Sequence of chain 1.G:
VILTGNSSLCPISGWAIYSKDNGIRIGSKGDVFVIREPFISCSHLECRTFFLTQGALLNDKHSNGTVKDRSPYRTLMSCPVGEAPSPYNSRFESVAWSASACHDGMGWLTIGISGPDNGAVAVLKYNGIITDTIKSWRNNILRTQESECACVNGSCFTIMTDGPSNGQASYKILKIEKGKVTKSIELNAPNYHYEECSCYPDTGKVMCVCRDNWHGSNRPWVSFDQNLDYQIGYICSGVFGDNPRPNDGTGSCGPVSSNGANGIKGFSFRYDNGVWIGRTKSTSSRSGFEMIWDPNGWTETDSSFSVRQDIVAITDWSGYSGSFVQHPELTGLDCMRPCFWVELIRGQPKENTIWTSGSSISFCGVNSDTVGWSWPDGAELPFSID

The protein below binds the small molecule below.
Small molecule (SMILES): CC(=O)N[C@H]1[C@H](O[C@H]2[C@H](O)[C@@H](NC(C)=O)CO[C@@H]2CO[C@@H]2O[C@@H](C)[C@@H](O)[C@@H](O)[C@@H]2O)O[C@H](CO)[C@@H](O)[C@@H]1O

Binding-site contacts:
Ligand atom C4 contacts residue GLU194 of chain 1.G at 3.4 Å.
Ligand atom N2 contacts residue GLN243 of chain 1.G at 4.2 Å.
Ligand atom C6 contacts residue ASN170 of chain 1.G at 4.1 Å.
Ligand atom C8 contacts residue GLN243 of chain 1.G at 4.4 Å.
Ligand atom C7 contacts residue ASN170 of chain 1.G at 3.6 Å.
Ligand atom C6 contacts residue GLY171 of chain 1.G at 4.3 Å.
Ligand atom C5 contacts residue GLU194 of chain 1.G at 4.0 Å.
Ligand atom O4 contacts residue GLU194 of chain 1.G at 2.9 Å (salt-bridge).
Ligand atom O7 contacts residue GLN243 of chain 1.G at 3.4 Å (h-bond).
Ligand atom C7 contacts residue GLN243 of chain 1.G at 4.0 Å.
Ligand atom C1 contacts residue ASN170 of chain 1.G at 1.4 Å.
Ligand atom C2 contacts residue ASN170 of chain 1.G at 2.4 Å.
Ligand atom C1 contacts residue GLN243 of chain 1.G at 4.0 Å.
Ligand atom C3 contacts residue ASN170 of chain 1.G at 3.8 Å.
Ligand atom C6 contacts residue GLU194 of chain 1.G at 3.4 Å.
Ligand atom C4 contacts residue ASN170 of chain 1.G at 4.2 Å.
Ligand atom C6 contacts residue SER172 of chain 1.G at 4.1 Å.
Ligand atom O7 contacts residue ASN170 of chain 1.G at 3.8 Å.
Ligand atom O5 contacts residue ASN170 of chain 1.G at 2.3 Å (h-bond).
Ligand atom C2 contacts residue GLN243 of chain 1.G at 4.0 Å.
Ligand atom O3 contacts residue GLU194 of chain 1.G at 4.4 Å.
Ligand atom N2 contacts residue ASN170 of chain 1.G at 2.9 Å (h-bond).
Ligand atom C5 contacts residue ASN170 of chain 1.G at 3.6 Å.
Ligand atom O5 contacts residue GLN243 of chain 1.G at 4.5 Å.